Sequence of chain 1.C:
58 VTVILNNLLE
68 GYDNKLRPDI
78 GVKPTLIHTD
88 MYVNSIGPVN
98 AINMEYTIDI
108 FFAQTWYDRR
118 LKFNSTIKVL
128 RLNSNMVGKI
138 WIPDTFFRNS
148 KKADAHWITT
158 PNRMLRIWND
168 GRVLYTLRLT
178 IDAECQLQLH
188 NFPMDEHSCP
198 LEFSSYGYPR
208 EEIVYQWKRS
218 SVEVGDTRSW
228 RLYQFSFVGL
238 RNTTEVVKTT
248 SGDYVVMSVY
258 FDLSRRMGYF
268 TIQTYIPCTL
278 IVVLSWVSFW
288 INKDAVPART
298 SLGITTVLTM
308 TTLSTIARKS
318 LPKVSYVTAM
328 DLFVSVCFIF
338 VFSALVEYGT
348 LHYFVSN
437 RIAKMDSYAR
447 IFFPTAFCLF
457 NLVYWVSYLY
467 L

A protein and the small-molecule ligand that binds it are described below.
Small molecule (SMILES): CC(=O)N[C@@H]1[C@@H](O)[C@H](O)[C@@H](CO)O[C@H]1O

Binding-site contacts:
Ligand atom C2 contacts residue TRP214 of chain 1.C at 4.0 Å (hydrophobic).
Ligand atom C4 contacts residue LYS215 of chain 1.C at 4.0 Å.
Ligand atom C4 contacts residue ASN239 of chain 1.C at 4.2 Å.
Ligand atom O6 contacts residue ARG216 of chain 1.C at 2.7 Å (salt-bridge).
Ligand atom O4 contacts residue ARG216 of chain 1.C at 4.3 Å.
Ligand atom C7 contacts residue TRP214 of chain 1.C at 3.6 Å (hydrophobic).
Ligand atom C6 contacts residue SER217 of chain 1.C at 4.4 Å.
Ligand atom C7 contacts residue ASN239 of chain 1.C at 3.7 Å.
Ligand atom O7 contacts residue THR241 of chain 1.C at 4.0 Å.
Ligand atom C2 contacts residue ASN239 of chain 1.C at 2.5 Å.
Ligand atom C1 contacts residue ASN239 of chain 1.C at 1.4 Å.
Ligand atom C5 contacts residue ASN239 of chain 1.C at 3.7 Å.
Ligand atom C6 contacts residue SER218 of chain 1.C at 3.5 Å.
Ligand atom O7 contacts residue TRP214 of chain 1.C at 3.1 Å.
Ligand atom N2 contacts residue ASN239 of chain 1.C at 2.9 Å (h-bond).
Ligand atom C5 contacts residue ARG216 of chain 1.C at 4.5 Å.
Ligand atom C1 contacts residue SER218 of chain 1.C at 3.3 Å.
Ligand atom C2 contacts residue SER218 of chain 1.C at 3.7 Å.
Ligand atom C3 contacts residue SER218 of chain 1.C at 4.3 Å.
Ligand atom N2 contacts residue TRP214 of chain 1.C at 4.2 Å.
Ligand atom O5 contacts residue LYS215 of chain 1.C at 4.5 Å.
Ligand atom C5 contacts residue SER218 of chain 1.C at 3.4 Å.
Ligand atom C8 contacts residue ASN239 of chain 1.C at 4.5 Å.
Ligand atom C3 contacts residue ASN239 of chain 1.C at 3.8 Å.
Ligand atom C5 contacts residue LYS215 of chain 1.C at 4.5 Å.
Ligand atom O5 contacts residue ASN239 of chain 1.C at 2.4 Å (h-bond).
Ligand atom C8 contacts residue TRP214 of chain 1.C at 4.3 Å (hydrophobic).
Ligand atom C7 contacts residue THR241 of chain 1.C at 4.2 Å.
Ligand atom O5 contacts residue SER218 of chain 1.C at 2.5 Å (h-bond).
Ligand atom C4 contacts residue SER218 of chain 1.C at 3.7 Å.
Ligand atom C6 contacts residue ARG216 of chain 1.C at 3.2 Å.
Ligand atom O7 contacts residue ASN239 of chain 1.C at 4.1 Å.
Ligand atom C8 contacts residue THR241 of chain 1.C at 3.7 Å.
Ligand atom C6 contacts residue LYS215 of chain 1.C at 4.2 Å.